The small molecule below binds the protein below.
Small molecule (SMILES): O=C(O)[C@@](O)(COP(=O)(O)O)[C@H](O)[C@H](O)COP(=O)(O)O

Sequence of chain 1.E:
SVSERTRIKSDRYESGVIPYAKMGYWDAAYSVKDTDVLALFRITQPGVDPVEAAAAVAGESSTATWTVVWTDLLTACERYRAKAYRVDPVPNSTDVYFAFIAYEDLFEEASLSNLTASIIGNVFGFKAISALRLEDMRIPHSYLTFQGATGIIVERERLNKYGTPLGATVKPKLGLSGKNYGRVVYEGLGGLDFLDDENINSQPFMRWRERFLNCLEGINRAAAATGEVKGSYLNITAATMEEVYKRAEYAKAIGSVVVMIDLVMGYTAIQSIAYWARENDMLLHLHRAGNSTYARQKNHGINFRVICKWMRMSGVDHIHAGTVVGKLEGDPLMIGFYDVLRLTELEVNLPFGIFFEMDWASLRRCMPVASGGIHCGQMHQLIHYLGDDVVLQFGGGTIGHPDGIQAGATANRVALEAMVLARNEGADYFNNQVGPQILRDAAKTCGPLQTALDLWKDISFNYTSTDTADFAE

Binding-site contacts:
Ligand atom O2 contacts residue THR177 of chain 1.E at 2.8 Å (h-bond).
Ligand atom O2 contacts residue KCX205 of chain 1.E at 3.1 Å (h-bond).
Ligand atom O3 contacts residue HIS297 of chain 1.E at 3.0 Å (h-bond).
Ligand atom O4P contacts residue ARG298 of chain 1.E at 2.9 Å (salt-bridge).
Ligand atom O3P contacts residue GLY407 of chain 1.E at 2.7 Å (h-bond).
Ligand atom O2 contacts residue MG1 of chain 1.CA at 2.2 Å.
Ligand atom C contacts residue ASN127 of chain 1.M at 3.4 Å.
Ligand atom O6P contacts residue SER382 of chain 1.E at 3.3 Å (h-bond).
Ligand atom P1 contacts residue THR69 of chain 1.M at 3.4 Å.
Ligand atom O5P contacts residue ARG298 of chain 1.E at 2.9 Å (salt-bridge).
Ligand atom O1P contacts residue GLY383 of chain 1.E at 3.3 Å.
Ligand atom O3 contacts residue KCX205 of chain 1.E at 2.6 Å (h-bond).
Ligand atom O1P contacts residue GLY384 of chain 1.E at 2.8 Å (h-bond).
Ligand atom O3P contacts residue LYS179 of chain 1.E at 3.4 Å.
Ligand atom O2 contacts residue ASP207 of chain 1.E at 3.3 Å (salt-bridge).
Ligand atom O6 contacts residue LYS337 of chain 1.E at 2.8 Å (salt-bridge).
Ligand atom C2 contacts residue MG1 of chain 1.CA at 2.8 Å.
Ligand atom O4 contacts residue SER382 of chain 1.E at 2.9 Å (h-bond).
Ligand atom O2 contacts residue LYS179 of chain 1.E at 3.0 Å (salt-bridge).
Ligand atom C3 contacts residue MG1 of chain 1.CA at 3.0 Å.
Ligand atom O3 contacts residue MG1 of chain 1.CA at 2.1 Å.
Ligand atom O4 contacts residue GLY383 of chain 1.E at 3.1 Å.
Ligand atom O3 contacts residue GLU208 of chain 1.E at 3.0 Å (salt-bridge).
Ligand atom O7 contacts residue GLU208 of chain 1.E at 3.2 Å (salt-bridge).
Ligand atom O1P contacts residue TRP70 of chain 1.M at 3.3 Å.
Ligand atom O1 contacts residue LYS179 of chain 1.E at 3.2 Å (salt-bridge).
Ligand atom O4P contacts residue LEU338 of chain 1.E at 3.4 Å.
Ligand atom O7 contacts residue LYS179 of chain 1.E at 3.2 Å (salt-bridge).
Ligand atom O2P contacts residue GLY406 of chain 1.E at 2.8 Å (h-bond).
Ligand atom O3P contacts residue THR69 of chain 1.M at 2.5 Å (h-bond).
Ligand atom O7 contacts residue ASN127 of chain 1.M at 2.9 Å (h-bond).
Ligand atom O7 contacts residue ASP207 of chain 1.E at 3.0 Å (salt-bridge).
Ligand atom C contacts residue MG1 of chain 1.CA at 2.9 Å.
Ligand atom O7 contacts residue LYS181 of chain 1.E at 2.7 Å (salt-bridge).
Ligand atom C3 contacts residue KCX205 of chain 1.E at 3.1 Å.
Ligand atom O1P contacts residue LYS337 of chain 1.E at 2.8 Å (salt-bridge).
Ligand atom O6P contacts residue HIS330 of chain 1.E at 2.7 Å (h-bond).
Ligand atom C contacts residue LYS179 of chain 1.E at 3.4 Å.
Ligand atom O7 contacts residue MG1 of chain 1.CA at 2.1 Å.
Ligand atom O6 contacts residue GLU64 of chain 1.M at 3.4 Å (salt-bridge).

Sequence of chain 1.M:
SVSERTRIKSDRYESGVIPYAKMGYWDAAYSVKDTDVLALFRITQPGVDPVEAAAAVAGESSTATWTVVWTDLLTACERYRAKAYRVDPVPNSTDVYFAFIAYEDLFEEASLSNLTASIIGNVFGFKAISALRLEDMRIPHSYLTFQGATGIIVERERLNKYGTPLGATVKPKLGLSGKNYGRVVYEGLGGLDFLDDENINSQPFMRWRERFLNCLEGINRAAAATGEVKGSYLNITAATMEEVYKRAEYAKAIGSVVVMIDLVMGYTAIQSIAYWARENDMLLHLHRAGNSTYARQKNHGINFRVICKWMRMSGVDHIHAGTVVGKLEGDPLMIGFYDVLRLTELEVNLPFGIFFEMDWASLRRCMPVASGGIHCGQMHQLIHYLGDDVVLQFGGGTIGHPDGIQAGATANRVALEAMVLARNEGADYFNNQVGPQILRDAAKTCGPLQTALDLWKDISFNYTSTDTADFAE